Binding-site contacts:
Ligand atom O2G contacts residue PRO35 of chain 1.A at 3.6 Å.
Ligand atom O2' contacts residue VAL30 of chain 1.A at 3.1 Å (h-bond).
Ligand atom O6 contacts residue ASN117 of chain 1.A at 3.3 Å (h-bond).
Ligand atom O2A contacts residue SER18 of chain 1.A at 3.3 Å (h-bond).
Ligand atom O2B contacts residue GLY16 of chain 1.A at 3.2 Å (h-bond).
Ligand atom O6 contacts residue ALA147 of chain 1.A at 2.9 Å (h-bond).
Ligand atom O2A contacts residue ALA19 of chain 1.A at 2.9 Å (h-bond).
Ligand atom N2 contacts residue LEU121 of chain 1.A at 3.5 Å.
Ligand atom C5' contacts residue GLY14 of chain 1.A at 3.4 Å.
Ligand atom O6 contacts residue SER146 of chain 1.A at 3.5 Å.
Ligand atom O1B contacts residue MG1 of chain 1.C at 2.4 Å.
Ligand atom O4' contacts residue LYS118 of chain 1.A at 3.3 Å (salt-bridge).
Ligand atom N7 contacts residue ASN117 of chain 1.A at 3.2 Å (h-bond).
Ligand atom O3B contacts residue GLY14 of chain 1.A at 3.1 Å (h-bond).
Ligand atom PG contacts residue MG1 of chain 1.C at 3.4 Å.
Ligand atom O6 contacts residue ASP120 of chain 1.A at 3.5 Å (salt-bridge).
Ligand atom C8 contacts residue ALA19 of chain 1.A at 3.6 Å (hydrophobic).
Ligand atom C3' contacts residue ASP31 of chain 1.A at 3.4 Å.
Ligand atom O1B contacts residue SER18 of chain 1.A at 3.0 Å (h-bond).
Ligand atom PB contacts residue LYS17 of chain 1.A at 3.6 Å.
Ligand atom O2' contacts residue ASP31 of chain 1.A at 3.1 Å (salt-bridge).
Ligand atom O6 contacts residue LYS118 of chain 1.A at 3.4 Å.
Ligand atom O2' contacts residue PHE29 of chain 1.A at 3.4 Å.
Ligand atom C6 contacts residue LYS118 of chain 1.A at 3.6 Å.
Ligand atom C6 contacts residue ASP120 of chain 1.A at 3.6 Å.
Ligand atom O1B contacts residue LYS17 of chain 1.A at 3.5 Å (salt-bridge).
Ligand atom S1G contacts residue ALA60 of chain 1.A at 3.1 Å.
Ligand atom O2B contacts residue VAL15 of chain 1.A at 3.4 Å (h-bond).
Ligand atom PB contacts residue MG1 of chain 1.C at 3.5 Å.
Ligand atom O3G contacts residue MG1 of chain 1.C at 2.1 Å.
Ligand atom O3A contacts residue GLY16 of chain 1.A at 3.2 Å (h-bond).
Ligand atom O2A contacts residue GLY16 of chain 1.A at 3.4 Å.
Ligand atom N1 contacts residue ASP120 of chain 1.A at 2.9 Å (salt-bridge).
Ligand atom O6 contacts residue LYS148 of chain 1.A at 3.5 Å (salt-bridge).
Ligand atom N2 contacts residue ASP120 of chain 1.A at 2.8 Å (salt-bridge).
Ligand atom S1G contacts residue LYS17 of chain 1.A at 2.9 Å (salt-bridge).
Ligand atom O2B contacts residue GLY14 of chain 1.A at 3.6 Å.
Ligand atom N7 contacts residue ALA147 of chain 1.A at 3.6 Å.
Ligand atom O2B contacts residue LYS17 of chain 1.A at 2.8 Å (salt-bridge).
Ligand atom O3' contacts residue ASP31 of chain 1.A at 2.8 Å (salt-bridge).

Sequence of chain 1.A:
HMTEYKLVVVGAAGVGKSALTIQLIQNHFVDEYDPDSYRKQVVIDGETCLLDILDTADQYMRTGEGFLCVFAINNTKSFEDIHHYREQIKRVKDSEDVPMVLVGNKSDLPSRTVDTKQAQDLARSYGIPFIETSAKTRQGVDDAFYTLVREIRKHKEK

This protein binds this small molecule.
Small molecule (SMILES): Nc1nc2c(ncn2[C@@H]2O[C@H](CO[P](=O)(O)O[P](=O)(O)OP(O)(O)=S)[C@@H](O)[C@H]2O)c(=O)[nH]1